This protein binds this small molecule.
Small molecule (SMILES): Fc1ccc(-c2c[nH]nc2-c2ccnc(F)c2)cc1

Sequence of chain 1.A:
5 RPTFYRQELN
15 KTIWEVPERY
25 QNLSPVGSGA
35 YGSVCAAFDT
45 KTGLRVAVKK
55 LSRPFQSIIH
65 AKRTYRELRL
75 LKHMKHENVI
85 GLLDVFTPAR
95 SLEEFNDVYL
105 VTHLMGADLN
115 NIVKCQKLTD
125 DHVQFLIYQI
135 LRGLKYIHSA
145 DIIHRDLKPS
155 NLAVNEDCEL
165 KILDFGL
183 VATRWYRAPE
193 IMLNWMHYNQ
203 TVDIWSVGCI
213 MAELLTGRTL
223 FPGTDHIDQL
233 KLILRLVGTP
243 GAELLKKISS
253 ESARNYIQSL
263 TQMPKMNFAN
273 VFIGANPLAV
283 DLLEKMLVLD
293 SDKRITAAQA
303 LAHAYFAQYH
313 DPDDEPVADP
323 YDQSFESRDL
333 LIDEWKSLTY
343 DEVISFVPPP

Binding-site contacts:
Ligand atom C4 contacts residue ILE250 of chain 1.A at 3.6 Å (hydrophobic).
Ligand atom C2 contacts residue LEU246 of chain 1.A at 3.6 Å (hydrophobic).
Ligand atom N17 contacts residue GLU192 of chain 1.A at 3.8 Å.
Ligand atom F19 contacts residue TRP197 of chain 1.A at 3.8 Å.
Ligand atom N15 contacts residue SER293 of chain 1.A at 3.1 Å (h-bond).
Ligand atom N17 contacts residue TRP197 of chain 1.A at 3.6 Å.
Ligand atom C2 contacts residue ILE250 of chain 1.A at 3.9 Å (hydrophobic).
Ligand atom C10 contacts residue LEU195 of chain 1.A at 3.2 Å (hydrophobic).
Ligand atom C2 contacts residue LEU195 of chain 1.A at 3.7 Å (hydrophobic).
Ligand atom N16 contacts residue TRP197 of chain 1.A at 3.4 Å (h-bond).
Ligand atom C3 contacts residue PRO191 of chain 1.A at 3.8 Å (hydrophobic).
Ligand atom C6 contacts residue LYS249 of chain 1.A at 3.1 Å.
Ligand atom N16 contacts residue ILE250 of chain 1.A at 3.7 Å.
Ligand atom C13 contacts residue GLU192 of chain 1.A at 3.8 Å.
Ligand atom C14 contacts residue GLU192 of chain 1.A at 3.7 Å.
Ligand atom C8 contacts residue GLU192 of chain 1.A at 3.6 Å.
Ligand atom N15 contacts residue ASP292 of chain 1.A at 3.9 Å.
Ligand atom C8 contacts residue SER293 of chain 1.A at 3.9 Å.
Ligand atom F18 contacts residue PRO242 of chain 1.A at 3.9 Å.
Ligand atom C4 contacts residue ILE259 of chain 1.A at 3.5 Å (hydrophobic).
Ligand atom C1 contacts residue GLU192 of chain 1.A at 3.7 Å.
Ligand atom F19 contacts residue ILE250 of chain 1.A at 3.8 Å.
Ligand atom C10 contacts residue ILE259 of chain 1.A at 3.7 Å (hydrophobic).
Ligand atom C4 contacts residue PRO242 of chain 1.A at 3.7 Å (hydrophobic).
Ligand atom C11 contacts residue TRP197 of chain 1.A at 3.8 Å (hydrophobic).
Ligand atom N15 contacts residue GLU192 of chain 1.A at 3.7 Å.
Ligand atom C3 contacts residue LEU195 of chain 1.A at 3.6 Å (hydrophobic).
Ligand atom C1 contacts residue PRO191 of chain 1.A at 3.6 Å (hydrophobic).
Ligand atom C13 contacts residue LEU246 of chain 1.A at 4.0 Å (hydrophobic).
Ligand atom N17 contacts residue SER293 of chain 1.A at 3.8 Å.
Ligand atom F18 contacts residue LEU195 of chain 1.A at 3.6 Å.
Ligand atom C6 contacts residue TRP197 of chain 1.A at 3.3 Å (hydrophobic).
Ligand atom C14 contacts residue LEU246 of chain 1.A at 3.8 Å (hydrophobic).
Ligand atom C8 contacts residue LEU291 of chain 1.A at 2.9 Å (hydrophobic).
Ligand atom C5 contacts residue TRP197 of chain 1.A at 3.8 Å (hydrophobic).
Ligand atom F18 contacts residue ILE259 of chain 1.A at 3.1 Å.
Ligand atom N15 contacts residue LEU291 of chain 1.A at 3.3 Å (h-bond).
Ligand atom C12 contacts residue TRP197 of chain 1.A at 3.6 Å (hydrophobic).
Ligand atom C4 contacts residue LEU195 of chain 1.A at 3.3 Å (hydrophobic).
Ligand atom N16 contacts residue LYS249 of chain 1.A at 3.4 Å (salt-bridge).